Binding-site contacts:
Ligand atom N3A contacts residue ASP112 of chain 30.A at 2.8 Å (salt-bridge).
Ligand atom C4A contacts residue ASP112 of chain 30.A at 3.0 Å.
Ligand atom N2 contacts residue PHE233 of chain 30.A at 3.8 Å.
Ligand atom C5B contacts residue ILE111 of chain 30.A at 4.0 Å (hydrophobic).
Ligand atom C7C contacts residue MET230 of chain 30.A at 4.0 Å (hydrophobic).
Ligand atom C31 contacts residue ILE24 of chain 30.C at 3.6 Å (hydrophobic).
Ligand atom C3C contacts residue PHE135 of chain 30.A at 3.8 Å (hydrophobic).
Ligand atom O1B contacts residue TYR201 of chain 30.A at 3.4 Å.
Ligand atom C5B contacts residue ILE113 of chain 30.A at 3.5 Å (hydrophobic).
Ligand atom C2B contacts residue TRP203 of chain 30.A at 4.1 Å (hydrophobic).
Ligand atom C3B contacts residue TRP203 of chain 30.A at 3.2 Å (hydrophobic).
Ligand atom C4B contacts residue TRP203 of chain 30.A at 3.6 Å (hydrophobic).
Ligand atom O1 contacts residue PHE155 of chain 30.A at 3.5 Å.
Ligand atom C4C contacts residue PHE135 of chain 30.A at 3.7 Å (hydrophobic).
Ligand atom C4B contacts residue ASN228 of chain 30.A at 4.0 Å.
Ligand atom C5C contacts residue PHE135 of chain 30.A at 3.5 Å (hydrophobic).
Ligand atom C5 contacts residue PHE233 of chain 30.A at 3.9 Å (hydrophobic).
Ligand atom C4C contacts residue VAL192 of chain 30.A at 3.5 Å (hydrophobic).
Ligand atom C3B contacts residue ASN228 of chain 30.A at 4.0 Å.
Ligand atom C5 contacts residue PHE155 of chain 30.A at 3.9 Å (hydrophobic).
Ligand atom C5A contacts residue ASN228 of chain 30.A at 4.0 Å.
Ligand atom C5C contacts residue ILE111 of chain 30.A at 3.7 Å (hydrophobic).
Ligand atom C31 contacts residue PRO177 of chain 30.A at 3.9 Å (hydrophobic).
Ligand atom C6B contacts residue ILE113 of chain 30.A at 4.0 Å (hydrophobic).
Ligand atom O1A contacts residue ASN228 of chain 30.A at 3.7 Å.
Ligand atom N2 contacts residue PHE155 of chain 30.A at 3.6 Å.
Ligand atom O1 contacts residue PHE233 of chain 30.A at 3.1 Å.
Ligand atom C31 contacts residue VAL179 of chain 30.A at 3.5 Å (hydrophobic).
Ligand atom C2B contacts residue TYR201 of chain 30.A at 3.4 Å (hydrophobic).
Ligand atom C3 contacts residue PHE155 of chain 30.A at 4.0 Å (hydrophobic).
Ligand atom O1B contacts residue MET230 of chain 30.A at 4.0 Å.
Ligand atom C6C contacts residue TYR201 of chain 30.A at 4.0 Å (hydrophobic).
Ligand atom C4 contacts residue VAL190 of chain 30.A at 3.8 Å (hydrophobic).
Ligand atom C4A contacts residue THR114 of chain 30.A at 3.6 Å.
Ligand atom C4 contacts residue ILE24 of chain 30.C at 4.0 Å (hydrophobic).
Ligand atom C5B contacts residue ASP112 of chain 30.A at 3.9 Å.
Ligand atom C2A contacts residue TRP203 of chain 30.A at 3.6 Å (hydrophobic).
Ligand atom C2C contacts residue VAL192 of chain 30.A at 3.7 Å (hydrophobic).
Ligand atom O1A contacts residue TRP203 of chain 30.A at 3.3 Å.
Ligand atom N3A contacts residue ILE113 of chain 30.A at 3.7 Å.

Sequence of chain 30.C:
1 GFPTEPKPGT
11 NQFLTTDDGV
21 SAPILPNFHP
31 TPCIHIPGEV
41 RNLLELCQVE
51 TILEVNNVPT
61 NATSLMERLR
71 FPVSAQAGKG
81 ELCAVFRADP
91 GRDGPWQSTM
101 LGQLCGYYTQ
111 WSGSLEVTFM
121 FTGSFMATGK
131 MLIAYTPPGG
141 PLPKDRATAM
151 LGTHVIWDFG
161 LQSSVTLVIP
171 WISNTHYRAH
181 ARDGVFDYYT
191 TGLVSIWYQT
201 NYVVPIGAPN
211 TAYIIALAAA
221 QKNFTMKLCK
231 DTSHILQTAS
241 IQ

Sequence of chain 26.C:
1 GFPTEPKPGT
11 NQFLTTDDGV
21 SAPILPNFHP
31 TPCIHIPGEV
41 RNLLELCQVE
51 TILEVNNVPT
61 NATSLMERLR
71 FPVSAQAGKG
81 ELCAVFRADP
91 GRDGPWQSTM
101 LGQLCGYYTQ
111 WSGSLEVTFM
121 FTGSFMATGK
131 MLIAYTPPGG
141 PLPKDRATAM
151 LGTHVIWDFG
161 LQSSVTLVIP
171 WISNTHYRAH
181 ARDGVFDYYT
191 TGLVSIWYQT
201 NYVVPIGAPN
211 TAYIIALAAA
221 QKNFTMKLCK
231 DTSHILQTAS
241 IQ

Sequence of chain 30.A:
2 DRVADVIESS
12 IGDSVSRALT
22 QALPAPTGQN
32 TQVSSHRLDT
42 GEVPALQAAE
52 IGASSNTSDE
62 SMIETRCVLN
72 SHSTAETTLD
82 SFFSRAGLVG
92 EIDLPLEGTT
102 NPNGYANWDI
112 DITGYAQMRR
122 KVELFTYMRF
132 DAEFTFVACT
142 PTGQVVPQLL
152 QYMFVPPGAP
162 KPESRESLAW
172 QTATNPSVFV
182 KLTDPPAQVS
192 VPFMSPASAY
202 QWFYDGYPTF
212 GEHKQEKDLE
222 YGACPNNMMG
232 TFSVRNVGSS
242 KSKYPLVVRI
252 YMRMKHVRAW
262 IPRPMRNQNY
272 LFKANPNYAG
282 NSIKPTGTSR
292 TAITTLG

A protein and the small-molecule ligand that binds it are described below.
Small molecule (SMILES): Cc1cc(CCCCCCCOc2ccc(C3=NCCO3)cc2)on1